Sequence of chain 1.B:
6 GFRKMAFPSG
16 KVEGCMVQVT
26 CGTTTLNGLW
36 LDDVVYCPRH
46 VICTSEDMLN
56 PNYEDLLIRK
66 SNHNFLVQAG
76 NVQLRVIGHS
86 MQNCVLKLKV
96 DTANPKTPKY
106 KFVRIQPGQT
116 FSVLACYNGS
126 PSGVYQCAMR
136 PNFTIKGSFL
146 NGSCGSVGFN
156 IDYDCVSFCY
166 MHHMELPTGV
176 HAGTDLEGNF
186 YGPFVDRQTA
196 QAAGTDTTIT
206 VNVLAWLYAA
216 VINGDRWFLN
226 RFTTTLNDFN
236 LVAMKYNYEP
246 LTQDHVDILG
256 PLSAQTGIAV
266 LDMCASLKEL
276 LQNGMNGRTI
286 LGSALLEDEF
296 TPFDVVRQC

Binding-site contacts:
Ligand atom N15 contacts residue FP81 of chain 1.G at 0.6 Å (h-bond).
Ligand atom C17 contacts residue FP81 of chain 1.G at 0.3 Å.
Ligand atom C19 contacts residue FP81 of chain 1.G at 0.2 Å.
Ligand atom C07 contacts residue FP81 of chain 1.G at 0.4 Å.
Ligand atom C12 contacts residue FP81 of chain 1.G at 0.4 Å.
Ligand atom C11 contacts residue FP81 of chain 1.G at 0.3 Å.
Ligand atom C08 contacts residue FP81 of chain 1.G at 0.3 Å.
Ligand atom C37 contacts residue FP81 of chain 1.G at 0.3 Å.
Ligand atom O18 contacts residue HIS167 of chain 1.B at 2.8 Å (h-bond).
Ligand atom N15 contacts residue GLU170 of chain 1.B at 3.0 Å (salt-bridge).
Ligand atom C05 contacts residue FP81 of chain 1.G at 0.3 Å.
Ligand atom O18 contacts residue FP81 of chain 1.G at 0.8 Å (h-bond).
Ligand atom C26 contacts residue FP81 of chain 1.G at 0.2 Å.
Ligand atom O20 contacts residue FP81 of chain 1.G at 1.2 Å.
Ligand atom C24 contacts residue FP81 of chain 1.G at 0.1 Å.
Ligand atom O22 contacts residue GLN193 of chain 1.B at 3.0 Å (h-bond).
Ligand atom C02 contacts residue FP81 of chain 1.G at 0.1 Å.
Ligand atom N03 contacts residue GLN193 of chain 1.B at 2.8 Å (h-bond).
Ligand atom N03 contacts residue FP81 of chain 1.G at 0.6 Å (h-bond).
Ligand atom C23 contacts residue FP81 of chain 1.G at 0.2 Å.
Ligand atom C12 contacts residue CYS149 of chain 1.B at 3.2 Å (hydrophobic).
Ligand atom C16 contacts residue FP81 of chain 1.G at 0.3 Å.
Ligand atom C04 contacts residue FP81 of chain 1.G at 0.5 Å.
Ligand atom O01 contacts residue FP81 of chain 1.G at 0.8 Å (h-bond).
Ligand atom C19 contacts residue CYS149 of chain 1.B at 1.8 Å (hydrophobic).
Ligand atom N27 contacts residue FP81 of chain 1.G at 0.5 Å (h-bond).
Ligand atom C38 contacts residue FP81 of chain 1.G at 0.3 Å.
Ligand atom O22 contacts residue FP81 of chain 1.G at 0.5 Å (h-bond).
Ligand atom O20 contacts residue CYS149 of chain 1.B at 2.7 Å (h-bond).
Ligand atom C23 contacts residue GLU170 of chain 1.B at 3.1 Å.
Ligand atom C25 contacts residue FP81 of chain 1.G at 0.1 Å.
Ligand atom O21 contacts residue FP81 of chain 1.G at 0.7 Å (h-bond).
Ligand atom C09 contacts residue FP81 of chain 1.G at 0.5 Å.
Ligand atom C11 contacts residue CYS149 of chain 1.B at 2.7 Å (hydrophobic).
Ligand atom C13 contacts residue FP81 of chain 1.G at 0.3 Å.
Ligand atom C14 contacts residue FP81 of chain 1.G at 0.5 Å.
Ligand atom C06 contacts residue FP81 of chain 1.G at 0.4 Å.
Ligand atom N10 contacts residue HIS168 of chain 1.B at 2.9 Å (h-bond).
Ligand atom N10 contacts residue FP81 of chain 1.G at 0.3 Å (h-bond).
Ligand atom N10 contacts residue CYS149 of chain 1.B at 3.0 Å (h-bond).

This protein binds this small molecule.
Small molecule (SMILES): CC(C)C[C@H](NC(=O)OC1CC2(C1)CN(C(=O)Cc1ccccc1)C2)C(=O)N[C@@H](C[C@@H]1CCNC1=O)[C@@H](O)S(=O)(=O)O